The protein below binds the small molecule below.
Small molecule (SMILES): Nc1ncnc2c1ncn2[C@@H]1O[C@H](CO[P](=O)(O)O[P](=O)(O)NP(=O)(O)O)[C@@H](O)[C@H]1O

Binding-site contacts:
Ligand atom N7 contacts residue ARG18 of chain 1.I at 3.4 Å (salt-bridge).
Ligand atom O1B contacts residue ILE45 of chain 1.I at 3.5 Å (h-bond).
Ligand atom O3A contacts residue LYS47 of chain 1.I at 3.1 Å (salt-bridge).
Ligand atom N1 contacts residue ARG18 of chain 1.I at 4.2 Å.
Ligand atom N3B contacts residue THR48 of chain 1.I at 3.0 Å (h-bond).
Ligand atom C5' contacts residue ILE45 of chain 1.I at 4.2 Å (hydrophobic).
Ligand atom O2G contacts residue MG1 of chain 1.N at 2.7 Å.
Ligand atom O3A contacts residue GLY46 of chain 1.I at 4.0 Å.
Ligand atom C8 contacts residue ARG18 of chain 1.I at 3.9 Å.
Ligand atom C5 contacts residue ARG18 of chain 1.I at 3.6 Å.
Ligand atom O4' contacts residue ILE23 of chain 1.I at 4.1 Å.
Ligand atom N6 contacts residue ARG18 of chain 1.I at 3.5 Å (salt-bridge).
Ligand atom PB contacts residue THR48 of chain 1.I at 3.9 Å.
Ligand atom O2A contacts residue GLY46 of chain 1.I at 3.7 Å.
Ligand atom PA contacts residue LYS47 of chain 1.I at 3.9 Å.
Ligand atom PA contacts residue THR48 of chain 1.I at 3.7 Å.
Ligand atom C6 contacts residue ARG18 of chain 1.I at 3.7 Å.
Ligand atom N3B contacts residue MG1 of chain 1.N at 2.5 Å.
Ligand atom O5' contacts residue ILE45 of chain 1.I at 3.9 Å.
Ligand atom C4 contacts residue ARG18 of chain 1.I at 3.6 Å.
Ligand atom O2B contacts residue ILE45 of chain 1.I at 3.4 Å (h-bond).
Ligand atom PA contacts residue ILE45 of chain 1.I at 4.1 Å.
Ligand atom C2 contacts residue ARG18 of chain 1.I at 4.1 Å.
Ligand atom PB contacts residue MG1 of chain 1.N at 4.1 Å.
Ligand atom PB contacts residue ILE45 of chain 1.I at 3.5 Å.
Ligand atom O3A contacts residue ILE45 of chain 1.I at 3.1 Å (h-bond).
Ligand atom O1B contacts residue GLY44 of chain 1.I at 4.1 Å.
Ligand atom O2A contacts residue THR48 of chain 1.I at 3.2 Å (h-bond).
Ligand atom N3 contacts residue ARG18 of chain 1.I at 3.9 Å.
Ligand atom O2A contacts residue LYS47 of chain 1.I at 3.5 Å (salt-bridge).
Ligand atom C5' contacts residue GLY46 of chain 1.I at 3.9 Å.
Ligand atom O1G contacts residue MG1 of chain 1.N at 4.1 Å.
Ligand atom PG contacts residue MG1 of chain 1.N at 3.2 Å.
Ligand atom O2B contacts residue LYS47 of chain 1.I at 3.5 Å.
Ligand atom O2B contacts residue GLU170 of chain 1.I at 3.6 Å (salt-bridge).
Ligand atom O1A contacts residue THR48 of chain 1.I at 3.3 Å (h-bond).
Ligand atom O3A contacts residue THR48 of chain 1.I at 3.3 Å (h-bond).
Ligand atom N9 contacts residue ARG18 of chain 1.I at 4.0 Å.
Ligand atom O1A contacts residue MG1 of chain 1.N at 4.0 Å.
Ligand atom O2A contacts residue THR49 of chain 1.I at 2.9 Å (h-bond).

Sequence of chain 1.I:
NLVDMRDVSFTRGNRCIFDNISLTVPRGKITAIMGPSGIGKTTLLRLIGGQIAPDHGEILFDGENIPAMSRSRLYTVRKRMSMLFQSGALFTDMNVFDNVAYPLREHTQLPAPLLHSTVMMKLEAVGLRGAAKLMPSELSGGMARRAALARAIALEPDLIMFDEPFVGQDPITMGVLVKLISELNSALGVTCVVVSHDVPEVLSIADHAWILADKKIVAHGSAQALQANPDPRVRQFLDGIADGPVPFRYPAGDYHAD